Sequence of chain 29.D:
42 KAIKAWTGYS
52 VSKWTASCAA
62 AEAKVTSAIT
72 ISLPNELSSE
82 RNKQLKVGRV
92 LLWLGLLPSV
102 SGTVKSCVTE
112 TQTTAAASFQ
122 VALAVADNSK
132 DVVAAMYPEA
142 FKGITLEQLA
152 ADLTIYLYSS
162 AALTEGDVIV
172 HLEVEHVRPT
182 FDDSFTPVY

Sequence of chain 29.E:
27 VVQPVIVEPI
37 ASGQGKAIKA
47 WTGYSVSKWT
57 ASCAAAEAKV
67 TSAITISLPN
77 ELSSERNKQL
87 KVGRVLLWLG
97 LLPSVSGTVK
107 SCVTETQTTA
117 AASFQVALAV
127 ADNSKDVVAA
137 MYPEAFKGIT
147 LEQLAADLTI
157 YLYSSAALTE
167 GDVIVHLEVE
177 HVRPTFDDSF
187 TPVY

Binding-site contacts:
Ligand atom N9 contacts residue TRP47 of chain 29.D at 3.9 Å.
Ligand atom O4' contacts residue LYS143 of chain 29.D at 4.1 Å.
Ligand atom C2 contacts residue TRP47 of chain 29.D at 4.2 Å (hydrophobic).
Ligand atom C5 contacts residue TRP47 of chain 29.D at 3.8 Å (hydrophobic).
Ligand atom N3 contacts residue TRP47 of chain 29.D at 4.1 Å.
Ligand atom C6 contacts residue THR48 of chain 29.D at 4.2 Å.
Ligand atom N6 contacts residue THR48 of chain 29.D at 3.3 Å (h-bond).
Ligand atom C5' contacts residue VAL178 of chain 29.E at 4.5 Å (hydrophobic).
Ligand atom N7 contacts residue TRP47 of chain 29.D at 3.7 Å.
Ligand atom C4 contacts residue TRP47 of chain 29.D at 3.9 Å (hydrophobic).
Ligand atom OP2 contacts residue GLY49 of chain 29.E at 4.2 Å.
Ligand atom C6 contacts residue TRP47 of chain 29.D at 3.9 Å (hydrophobic).
Ligand atom OP2 contacts residue VAL178 of chain 29.E at 4.5 Å.
Ligand atom C8 contacts residue TRP47 of chain 29.D at 3.8 Å (hydrophobic).
Ligand atom N6 contacts residue TYR50 of chain 29.D at 4.2 Å.
Ligand atom N1 contacts residue THR48 of chain 29.D at 4.0 Å.
Ligand atom N1 contacts residue TRP47 of chain 29.D at 4.3 Å.
Ligand atom O4' contacts residue TRP47 of chain 29.D at 4.1 Å.
Ligand atom C1' contacts residue TRP47 of chain 29.D at 4.3 Å (hydrophobic).
Ligand atom N6 contacts residue TRP47 of chain 29.D at 3.8 Å.

The protein below binds the small molecule below.
Small molecule (SMILES): Nc1ncnc2c1ncn2[C@@H]1O[C@H](COO[C@@H]2C[C@@H](CO[P](=O)(O)O[C@H]3[C@@H](O)[C@H](n4cnc5c(N)ncnc54)O[C@@H]3COP(=O)=O)O[C@H]2n2ccc(=O)[nH]c2=O)[C@@H](OOP(O)OC[C@H]2O[C@@H](n3ccc(=O)[nH]c3=O)[C@H](O)[C@@H]2O)[C@H]1O.Op1oo1